The protein below binds the small molecule below.
Small molecule (SMILES): CC(=O)N[C@@H]1[C@@H](O)[C@H](O)[C@@H](CO)O[C@H]1O

Binding-site contacts:
Ligand atom O7 contacts residue PHE153 of chain 1.G at 4.0 Å.
Ligand atom C7 contacts residue PHE153 of chain 1.G at 4.2 Å (hydrophobic).
Ligand atom C8 contacts residue PHE153 of chain 1.G at 3.5 Å (hydrophobic).
Ligand atom C3 contacts residue GLN132 of chain 1.G at 4.2 Å.
Ligand atom C8 contacts residue GLN132 of chain 1.G at 3.9 Å.
Ligand atom N2 contacts residue ASN154 of chain 1.G at 3.0 Å (h-bond).
Ligand atom C2 contacts residue ASN154 of chain 1.G at 2.5 Å.
Ligand atom C5 contacts residue ASN154 of chain 1.G at 3.8 Å.
Ligand atom C4 contacts residue ASN154 of chain 1.G at 4.3 Å.
Ligand atom O7 contacts residue GLN132 of chain 1.G at 3.1 Å (h-bond).
Ligand atom O5 contacts residue ASN154 of chain 1.G at 2.4 Å (h-bond).
Ligand atom C8 contacts residue SER152 of chain 1.G at 3.7 Å.
Ligand atom C7 contacts residue ASN154 of chain 1.G at 3.5 Å.
Ligand atom C1 contacts residue ASN154 of chain 1.G at 1.5 Å.
Ligand atom C3 contacts residue ASN154 of chain 1.G at 3.9 Å.
Ligand atom C7 contacts residue GLN132 of chain 1.G at 3.3 Å.
Ligand atom O7 contacts residue ASN154 of chain 1.G at 3.6 Å.
Ligand atom N2 contacts residue GLN132 of chain 1.G at 3.7 Å.
Ligand atom C8 contacts residue ASN154 of chain 1.G at 3.9 Å.
Ligand atom O3 contacts residue GLN132 of chain 1.G at 3.1 Å (h-bond).
Ligand atom C2 contacts residue GLN132 of chain 1.G at 4.0 Å.

Sequence of chain 1.G:
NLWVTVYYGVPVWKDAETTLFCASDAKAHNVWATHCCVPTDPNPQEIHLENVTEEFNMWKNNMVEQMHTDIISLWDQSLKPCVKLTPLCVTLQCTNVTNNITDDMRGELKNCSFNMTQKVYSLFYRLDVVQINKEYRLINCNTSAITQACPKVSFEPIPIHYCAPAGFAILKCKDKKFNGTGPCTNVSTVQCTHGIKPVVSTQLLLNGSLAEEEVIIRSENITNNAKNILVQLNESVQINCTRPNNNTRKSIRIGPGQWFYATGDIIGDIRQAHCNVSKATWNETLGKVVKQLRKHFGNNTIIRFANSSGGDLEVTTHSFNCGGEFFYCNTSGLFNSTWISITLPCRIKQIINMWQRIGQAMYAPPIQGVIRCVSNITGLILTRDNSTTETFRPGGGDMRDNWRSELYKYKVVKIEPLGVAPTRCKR